Binding-site contacts:
Ligand atom C8 contacts residue ASN264 of chain 1.A at 3.6 Å.
Ligand atom C4 contacts residue ASN448 of chain 1.A at 4.3 Å.
Ligand atom O5 contacts residue SER293 of chain 1.A at 3.0 Å (h-bond).
Ligand atom C5 contacts residue ASN448 of chain 1.A at 3.8 Å.
Ligand atom C3 contacts residue ASN448 of chain 1.A at 3.9 Å.
Ligand atom C1 contacts residue ASN448 of chain 1.A at 1.5 Å.
Ligand atom C2 contacts residue ASN448 of chain 1.A at 2.5 Å.
Ligand atom O7 contacts residue ASN448 of chain 1.A at 3.5 Å (h-bond).
Ligand atom O6 contacts residue SER293 of chain 1.A at 3.4 Å (h-bond).
Ligand atom O7 contacts residue ASN264 of chain 1.A at 4.5 Å.
Ligand atom C5 contacts residue SER293 of chain 1.A at 4.1 Å.
Ligand atom C8 contacts residue NAG1 of chain 1.I at 3.2 Å.
Ligand atom C1 contacts residue SER293 of chain 1.A at 3.7 Å.
Ligand atom O5 contacts residue ASN448 of chain 1.A at 2.4 Å (h-bond).
Ligand atom C7 contacts residue ASN264 of chain 1.A at 4.4 Å.
Ligand atom N2 contacts residue ASN448 of chain 1.A at 2.9 Å (h-bond).
Ligand atom C7 contacts residue ASN448 of chain 1.A at 3.4 Å.
Ligand atom C8 contacts residue ASN448 of chain 1.A at 3.9 Å.
Ligand atom C6 contacts residue SER293 of chain 1.A at 4.1 Å.

A small-molecule ligand and the protein it binds are described below.
Small molecule (SMILES): CC(=O)N[C@H]1[C@H](O[C@H]2[C@H](O)[C@@H](NC(C)=O)CO[C@@H]2CO)O[C@H](CO)[C@@H](O)[C@@H]1O

Sequence of chain 1.A:
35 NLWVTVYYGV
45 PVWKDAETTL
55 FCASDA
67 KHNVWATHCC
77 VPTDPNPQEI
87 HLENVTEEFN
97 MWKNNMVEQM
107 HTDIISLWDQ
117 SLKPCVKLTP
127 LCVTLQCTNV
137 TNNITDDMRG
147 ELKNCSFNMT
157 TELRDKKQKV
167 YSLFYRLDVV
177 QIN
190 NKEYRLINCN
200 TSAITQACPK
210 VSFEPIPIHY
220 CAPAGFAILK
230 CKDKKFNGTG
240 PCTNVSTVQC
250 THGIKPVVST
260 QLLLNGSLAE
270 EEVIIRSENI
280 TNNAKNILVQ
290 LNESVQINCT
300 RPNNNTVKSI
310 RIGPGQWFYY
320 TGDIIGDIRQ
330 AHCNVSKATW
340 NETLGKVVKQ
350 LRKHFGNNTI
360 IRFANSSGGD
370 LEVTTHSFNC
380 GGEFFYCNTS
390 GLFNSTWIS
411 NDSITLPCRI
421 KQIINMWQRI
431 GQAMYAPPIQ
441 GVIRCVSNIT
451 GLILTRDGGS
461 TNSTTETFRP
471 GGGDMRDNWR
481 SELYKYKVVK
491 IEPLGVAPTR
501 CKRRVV